Sequence of chain 53.A:
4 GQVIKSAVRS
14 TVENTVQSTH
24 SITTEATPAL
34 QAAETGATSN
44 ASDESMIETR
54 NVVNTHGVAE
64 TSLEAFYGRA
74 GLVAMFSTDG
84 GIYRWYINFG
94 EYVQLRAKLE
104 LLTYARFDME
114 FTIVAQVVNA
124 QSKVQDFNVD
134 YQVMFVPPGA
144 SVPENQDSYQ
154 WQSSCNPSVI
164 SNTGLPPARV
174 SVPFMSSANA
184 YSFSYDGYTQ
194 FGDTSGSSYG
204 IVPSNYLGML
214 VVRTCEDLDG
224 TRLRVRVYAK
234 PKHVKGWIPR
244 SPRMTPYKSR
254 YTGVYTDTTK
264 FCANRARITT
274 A

Sequence of chain 54.A:
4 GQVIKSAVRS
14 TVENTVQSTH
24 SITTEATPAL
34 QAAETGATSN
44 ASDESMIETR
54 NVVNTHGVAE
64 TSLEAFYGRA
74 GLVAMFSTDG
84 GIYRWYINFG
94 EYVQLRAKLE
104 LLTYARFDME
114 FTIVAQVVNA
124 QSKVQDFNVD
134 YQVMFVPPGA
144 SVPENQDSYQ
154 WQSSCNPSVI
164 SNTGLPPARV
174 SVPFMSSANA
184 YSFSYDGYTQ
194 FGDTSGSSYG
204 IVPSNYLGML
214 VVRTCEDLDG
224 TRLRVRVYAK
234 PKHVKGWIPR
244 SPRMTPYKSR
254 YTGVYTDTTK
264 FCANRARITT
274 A

This small molecule binds to this protein.
Small molecule (SMILES): NCC(=O)O

Binding-site contacts:
Ligand atom O contacts residue MET78 of chain 54.A at 3.9 Å.
Ligand atom O contacts residue ARG229 of chain 54.A at 2.9 Å (salt-bridge).
Ligand atom C contacts residue TRP154 of chain 53.A at 4.1 Å (hydrophobic).
Ligand atom N contacts residue TYR152 of chain 53.A at 4.2 Å.
Ligand atom N contacts residue ASP150 of chain 53.A at 3.4 Å (salt-bridge).
Ligand atom C contacts residue ARG216 of chain 53.A at 3.6 Å.
Ligand atom O contacts residue ARG216 of chain 53.A at 2.9 Å (salt-bridge).
Ligand atom C contacts residue MET78 of chain 54.A at 3.6 Å (hydrophobic).
Ligand atom C contacts residue ARG229 of chain 54.A at 3.7 Å.
Ligand atom OXT contacts residue MET78 of chain 54.A at 3.5 Å (h-bond).
Ligand atom CA contacts residue SER151 of chain 53.A at 4.0 Å.
Ligand atom OXT contacts residue ARG229 of chain 54.A at 3.1 Å (salt-bridge).
Ligand atom O contacts residue LEU75 of chain 54.A at 3.8 Å.
Ligand atom CA contacts residue CYS1 of chain 54.P at 2.4 Å (hydrophobic).
Ligand atom CA contacts residue TRP154 of chain 53.A at 4.3 Å (hydrophobic).
Ligand atom N contacts residue SER151 of chain 53.A at 3.5 Å (h-bond).
Ligand atom OXT contacts residue ARG216 of chain 53.A at 3.0 Å (salt-bridge).
Ligand atom C contacts residue LEU75 of chain 54.A at 4.2 Å (hydrophobic).
Ligand atom N contacts residue MET78 of chain 54.A at 3.8 Å.
Ligand atom CA contacts residue LEU75 of chain 54.A at 3.7 Å (hydrophobic).
Ligand atom N contacts residue CYS1 of chain 54.P at 1.3 Å.
Ligand atom OXT contacts residue CYS1 of chain 54.P at 4.0 Å.
Ligand atom OXT contacts residue ASP150 of chain 53.A at 4.3 Å.
Ligand atom O contacts residue TRP154 of chain 53.A at 4.1 Å.
Ligand atom CA contacts residue GLN155 of chain 53.A at 4.3 Å.
Ligand atom CA contacts residue MET78 of chain 54.A at 4.0 Å (hydrophobic).
Ligand atom C contacts residue CYS1 of chain 54.P at 3.7 Å (hydrophobic).